Sequence of chain 1.D:
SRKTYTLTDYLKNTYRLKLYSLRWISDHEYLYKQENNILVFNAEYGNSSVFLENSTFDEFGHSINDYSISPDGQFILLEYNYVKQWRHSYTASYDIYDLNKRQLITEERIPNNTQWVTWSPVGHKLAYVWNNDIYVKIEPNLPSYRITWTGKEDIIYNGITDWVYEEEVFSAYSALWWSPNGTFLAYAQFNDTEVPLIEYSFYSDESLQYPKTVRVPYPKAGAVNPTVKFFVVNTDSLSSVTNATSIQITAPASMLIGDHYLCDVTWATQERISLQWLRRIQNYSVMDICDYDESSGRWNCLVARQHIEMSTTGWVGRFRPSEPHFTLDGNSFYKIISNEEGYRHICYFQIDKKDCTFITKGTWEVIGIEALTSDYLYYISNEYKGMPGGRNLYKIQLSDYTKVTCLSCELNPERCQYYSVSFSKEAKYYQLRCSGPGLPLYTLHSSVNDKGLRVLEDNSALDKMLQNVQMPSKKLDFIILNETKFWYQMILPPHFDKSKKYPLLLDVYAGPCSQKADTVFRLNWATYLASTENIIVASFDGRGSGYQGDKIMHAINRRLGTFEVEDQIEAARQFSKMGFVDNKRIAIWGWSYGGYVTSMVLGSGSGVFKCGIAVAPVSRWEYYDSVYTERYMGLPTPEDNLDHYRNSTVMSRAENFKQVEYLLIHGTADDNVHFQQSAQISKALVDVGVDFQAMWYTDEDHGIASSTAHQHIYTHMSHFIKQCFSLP

Binding-site contacts:
Ligand atom O5 contacts residue ASN54 of chain 1.D at 2.4 Å (h-bond).
Ligand atom O5 contacts residue GLU35 of chain 1.D at 3.6 Å (salt-bridge).
Ligand atom O7 contacts residue ASN54 of chain 1.D at 3.8 Å.
Ligand atom C5 contacts residue ASN37 of chain 1.D at 4.0 Å.
Ligand atom C5 contacts residue GLU35 of chain 1.D at 4.4 Å.
Ligand atom O5 contacts residue ASN37 of chain 1.D at 2.9 Å (h-bond).
Ligand atom C5 contacts residue ASN54 of chain 1.D at 3.7 Å.
Ligand atom C4 contacts residue GLU35 of chain 1.D at 3.4 Å.
Ligand atom C3 contacts residue ASN54 of chain 1.D at 3.7 Å.
Ligand atom C8 contacts residue ASN54 of chain 1.D at 4.5 Å.
Ligand atom C7 contacts residue ASN54 of chain 1.D at 3.5 Å.
Ligand atom O3 contacts residue GLU35 of chain 1.D at 3.4 Å (salt-bridge).
Ligand atom O4 contacts residue GLU35 of chain 1.D at 3.5 Å (salt-bridge).
Ligand atom C6 contacts residue ASN37 of chain 1.D at 3.9 Å.
Ligand atom N2 contacts residue ASN54 of chain 1.D at 3.1 Å (h-bond).
Ligand atom C1 contacts residue ASN54 of chain 1.D at 1.4 Å.
Ligand atom C1 contacts residue ASN37 of chain 1.D at 3.7 Å.
Ligand atom C1 contacts residue GLU35 of chain 1.D at 3.6 Å.
Ligand atom O3 contacts residue ASN54 of chain 1.D at 4.5 Å.
Ligand atom C4 contacts residue ASN54 of chain 1.D at 4.2 Å.
Ligand atom C2 contacts residue GLU35 of chain 1.D at 3.9 Å.
Ligand atom C2 contacts residue ASN54 of chain 1.D at 2.4 Å.
Ligand atom C6 contacts residue GLU35 of chain 1.D at 4.1 Å.
Ligand atom C3 contacts residue GLU35 of chain 1.D at 4.1 Å.
Ligand atom O6 contacts residue ASN37 of chain 1.D at 4.2 Å.

A protein and the small-molecule ligand that binds it are described below.
Small molecule (SMILES): CC(=O)N[C@@H]1[C@@H](O)[C@H](O)[C@@H](CO)O[C@H]1O